The small molecule below binds the protein below.
Small molecule (SMILES): OC[C@H]1O[C@@H](O)[C@H](O)[C@@H](O)[C@H]1O

Sequence of chain 1.FA:
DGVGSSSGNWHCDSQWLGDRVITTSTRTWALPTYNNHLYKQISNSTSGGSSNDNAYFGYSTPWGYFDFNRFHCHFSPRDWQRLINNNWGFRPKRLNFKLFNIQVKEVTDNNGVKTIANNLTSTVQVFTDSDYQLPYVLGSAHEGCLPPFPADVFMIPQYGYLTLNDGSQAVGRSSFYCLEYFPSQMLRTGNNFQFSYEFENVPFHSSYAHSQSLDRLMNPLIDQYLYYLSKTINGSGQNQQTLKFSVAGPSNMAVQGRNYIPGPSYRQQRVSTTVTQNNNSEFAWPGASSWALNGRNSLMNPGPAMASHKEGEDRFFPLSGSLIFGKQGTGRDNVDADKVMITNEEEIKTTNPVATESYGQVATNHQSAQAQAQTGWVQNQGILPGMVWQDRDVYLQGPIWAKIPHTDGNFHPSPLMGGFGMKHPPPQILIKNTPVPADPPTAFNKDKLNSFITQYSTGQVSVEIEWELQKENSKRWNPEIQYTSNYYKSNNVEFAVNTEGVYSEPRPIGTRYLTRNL

Binding-site contacts:
Ligand atom C4 contacts residue TRP285 of chain 1.FA at 4.0 Å (hydrophobic).
Ligand atom O2 contacts residue VAL255 of chain 1.GA at 3.9 Å.
Ligand atom C2 contacts residue TRP285 of chain 1.FA at 3.5 Å (hydrophobic).
Ligand atom O6 contacts residue TRP285 of chain 1.FA at 3.2 Å (h-bond).
Ligand atom C6 contacts residue TRP285 of chain 1.FA at 3.4 Å (hydrophobic).
Ligand atom O5 contacts residue TRP285 of chain 1.FA at 3.1 Å (h-bond).
Ligand atom C3 contacts residue TRP285 of chain 1.FA at 4.0 Å (hydrophobic).
Ligand atom O1 contacts residue TRP285 of chain 1.FA at 3.1 Å.
Ligand atom O2 contacts residue ASN252 of chain 1.GA at 3.1 Å (h-bond).
Ligand atom C1 contacts residue TRP285 of chain 1.FA at 3.5 Å (hydrophobic).
Ligand atom O2 contacts residue TRP285 of chain 1.FA at 4.3 Å.
Ligand atom O4 contacts residue TRP285 of chain 1.FA at 3.2 Å.
Ligand atom O1 contacts residue VAL255 of chain 1.GA at 4.0 Å.
Ligand atom O1 contacts residue ASN252 of chain 1.GA at 4.2 Å.
Ligand atom C5 contacts residue TRP285 of chain 1.FA at 3.7 Å (hydrophobic).
Ligand atom O1 contacts residue ALA254 of chain 1.GA at 4.3 Å.
Ligand atom O3 contacts residue TRP285 of chain 1.FA at 3.9 Å.
Ligand atom C2 contacts residue ASN252 of chain 1.GA at 4.3 Å.

Sequence of chain 1.GA:
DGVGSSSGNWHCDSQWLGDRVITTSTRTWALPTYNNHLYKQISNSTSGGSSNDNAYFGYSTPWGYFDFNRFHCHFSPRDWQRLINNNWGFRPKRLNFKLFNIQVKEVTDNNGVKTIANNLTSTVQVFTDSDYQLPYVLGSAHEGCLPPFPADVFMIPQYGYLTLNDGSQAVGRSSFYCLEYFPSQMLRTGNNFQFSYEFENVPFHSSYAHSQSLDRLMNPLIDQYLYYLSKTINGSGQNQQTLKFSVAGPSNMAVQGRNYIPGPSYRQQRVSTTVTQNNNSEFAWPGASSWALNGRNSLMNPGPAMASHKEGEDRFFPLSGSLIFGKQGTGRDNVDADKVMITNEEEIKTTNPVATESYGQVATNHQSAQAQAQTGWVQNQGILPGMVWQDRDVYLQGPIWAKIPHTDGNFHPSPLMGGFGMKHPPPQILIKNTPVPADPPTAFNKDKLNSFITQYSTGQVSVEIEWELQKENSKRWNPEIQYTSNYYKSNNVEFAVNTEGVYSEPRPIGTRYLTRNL